This small molecule binds to this protein.
Small molecule (SMILES): Cc1noc(NS(=O)(=O)c2ccc(NCc3cnc4nc(N)[nH]c(=O)c4n3)cc2)c1C

Sequence of chain 1.B:
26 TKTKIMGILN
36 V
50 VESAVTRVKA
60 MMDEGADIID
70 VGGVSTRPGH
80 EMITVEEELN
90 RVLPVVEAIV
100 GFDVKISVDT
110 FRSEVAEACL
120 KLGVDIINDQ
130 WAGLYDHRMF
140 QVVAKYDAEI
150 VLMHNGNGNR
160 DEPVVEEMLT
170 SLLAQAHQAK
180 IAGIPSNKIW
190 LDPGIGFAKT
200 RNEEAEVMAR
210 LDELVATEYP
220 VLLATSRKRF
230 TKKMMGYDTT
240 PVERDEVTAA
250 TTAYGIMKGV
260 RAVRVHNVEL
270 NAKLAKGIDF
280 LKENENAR

Binding-site contacts:
Ligand atom N05 contacts residue ASP191 of chain 1.B at 2.8 Å (salt-bridge).
Ligand atom N02 contacts residue PHE196 of chain 1.B at 3.6 Å.
Ligand atom C04 contacts residue ARG263 of chain 1.B at 3.4 Å.
Ligand atom C05 contacts residue ARG76 of chain 1.B at 3.6 Å.
Ligand atom O02 contacts residue LYS227 of chain 1.B at 3.2 Å.
Ligand atom C02 contacts residue ARG263 of chain 1.B at 3.3 Å.
Ligand atom C08 contacts residue ARG76 of chain 1.B at 3.3 Å.
Ligand atom C03 contacts residue ASP108 of chain 1.B at 3.7 Å.
Ligand atom O01 contacts residue PHE196 of chain 1.B at 3.5 Å.
Ligand atom C09 contacts residue PHE196 of chain 1.B at 3.6 Å (hydrophobic).
Ligand atom N04 contacts residue ASP191 of chain 1.B at 2.9 Å (salt-bridge).
Ligand atom C10 contacts residue ARG76 of chain 1.B at 3.6 Å.
Ligand atom N06 contacts residue PHE196 of chain 1.B at 3.1 Å.
Ligand atom C06 contacts residue ALA223 of chain 1.B at 3.4 Å (hydrophobic).
Ligand atom N04 contacts residue MET152 of chain 1.B at 3.3 Å (h-bond).
Ligand atom N03 contacts residue ASN127 of chain 1.B at 3.0 Å (h-bond).
Ligand atom N06 contacts residue ARG76 of chain 1.B at 3.3 Å (salt-bridge).
Ligand atom N05 contacts residue LEU221 of chain 1.B at 3.7 Å.
Ligand atom C06 contacts residue MET152 of chain 1.B at 3.6 Å (hydrophobic).
Ligand atom C07 contacts residue MET152 of chain 1.B at 3.6 Å (hydrophobic).
Ligand atom N02 contacts residue LYS227 of chain 1.B at 3.5 Å (salt-bridge).
Ligand atom C10 contacts residue GLY195 of chain 1.B at 3.6 Å.
Ligand atom C07 contacts residue ASP191 of chain 1.B at 3.2 Å.
Ligand atom N03 contacts residue ARG263 of chain 1.B at 3.6 Å.
Ligand atom O01 contacts residue LYS227 of chain 1.B at 2.4 Å (salt-bridge).
Ligand atom C01 contacts residue ARG263 of chain 1.B at 3.4 Å.
Ligand atom N04 contacts residue ALA223 of chain 1.B at 3.3 Å.
Ligand atom N02 contacts residue ARG263 of chain 1.B at 3.5 Å (salt-bridge).
Ligand atom N07 contacts residue ARG228 of chain 1.B at 3.4 Å (salt-bridge).
Ligand atom C06 contacts residue LYS227 of chain 1.B at 3.4 Å.
Ligand atom O02 contacts residue ARG228 of chain 1.B at 2.9 Å (salt-bridge).
Ligand atom O04 contacts residue ARG226 of chain 1.B at 3.4 Å (salt-bridge).
Ligand atom C09 contacts residue ARG76 of chain 1.B at 3.0 Å.
Ligand atom C13 contacts residue LYS227 of chain 1.B at 3.6 Å.
Ligand atom N05 contacts residue ASN127 of chain 1.B at 3.0 Å (h-bond).
Ligand atom C12 contacts residue LYS227 of chain 1.B at 3.5 Å.
Ligand atom N01 contacts residue ARG263 of chain 1.B at 3.1 Å.
Ligand atom N01 contacts residue ASP108 of chain 1.B at 3.1 Å (salt-bridge).
Ligand atom C03 contacts residue ARG263 of chain 1.B at 3.2 Å.
Ligand atom O01 contacts residue ALA223 of chain 1.B at 3.3 Å.